Binding-site contacts:
Ligand atom C contacts residue TYR61 of chain 1.A at 3.5 Å (hydrophobic).
Ligand atom O contacts residue LEU90 of chain 1.A at 3.5 Å.
Ligand atom N contacts residue ALA91 of chain 1.A at 4.3 Å.
Ligand atom CG contacts residue GLU191 of chain 1.A at 3.8 Å.
Ligand atom O contacts residue ALA91 of chain 1.A at 2.9 Å (h-bond).
Ligand atom N contacts residue TYR217 of chain 1.A at 4.0 Å.
Ligand atom OE2 contacts residue GLU191 of chain 1.A at 3.8 Å.
Ligand atom CA contacts residue PRO89 of chain 1.A at 4.0 Å (hydrophobic).
Ligand atom C contacts residue ALA91 of chain 1.A at 4.0 Å (hydrophobic).
Ligand atom CD contacts residue GLU191 of chain 1.A at 3.9 Å.
Ligand atom OE1 contacts residue GLY141 of chain 1.A at 3.7 Å.
Ligand atom N contacts residue GLU191 of chain 1.A at 2.8 Å (salt-bridge).
Ligand atom OE1 contacts residue ALA142 of chain 1.A at 3.1 Å (h-bond).
Ligand atom C contacts residue ALA142 of chain 1.A at 3.8 Å (hydrophobic).
Ligand atom CD contacts residue THR143 of chain 1.A at 3.3 Å.
Ligand atom OE1 contacts residue THR143 of chain 1.A at 3.0 Å (h-bond).
Ligand atom O contacts residue ARG96 of chain 1.A at 2.9 Å (salt-bridge).
Ligand atom OE1 contacts residue GLU191 of chain 1.A at 4.2 Å.
Ligand atom CA contacts residue TYR61 of chain 1.A at 3.9 Å (hydrophobic).
Ligand atom N contacts residue PRO89 of chain 1.A at 2.8 Å (h-bond).
Ligand atom CD contacts residue ALA142 of chain 1.A at 4.3 Å (hydrophobic).
Ligand atom C contacts residue ARG96 of chain 1.A at 3.5 Å.
Ligand atom OXT contacts residue ARG96 of chain 1.A at 2.8 Å (salt-bridge).
Ligand atom C contacts residue PRO89 of chain 1.A at 4.1 Å (hydrophobic).
Ligand atom OXT contacts residue ALA142 of chain 1.A at 2.9 Å (h-bond).
Ligand atom O contacts residue PRO89 of chain 1.A at 3.5 Å (h-bond).
Ligand atom O contacts residue ALA142 of chain 1.A at 4.2 Å.
Ligand atom N contacts residue TYR61 of chain 1.A at 3.8 Å.
Ligand atom O contacts residue TYR61 of chain 1.A at 3.5 Å.
Ligand atom CB contacts residue ALA142 of chain 1.A at 4.3 Å (hydrophobic).
Ligand atom C contacts residue GLU191 of chain 1.A at 4.2 Å.
Ligand atom CB contacts residue GLU191 of chain 1.A at 4.3 Å.
Ligand atom CB contacts residue GLY141 of chain 1.A at 4.4 Å.
Ligand atom CG contacts residue ASN174 of chain 1.A at 4.1 Å.
Ligand atom CA contacts residue ALA142 of chain 1.A at 4.1 Å (hydrophobic).
Ligand atom CB contacts residue TYR61 of chain 1.A at 3.6 Å (hydrophobic).
Ligand atom CA contacts residue GLU191 of chain 1.A at 3.3 Å.
Ligand atom OXT contacts residue TYR61 of chain 1.A at 3.2 Å.
Ligand atom OXT contacts residue GLY141 of chain 1.A at 3.3 Å.
Ligand atom OE2 contacts residue THR143 of chain 1.A at 2.7 Å (h-bond).

A protein and the small-molecule ligand that binds it are described below.
Small molecule (SMILES): N[C@@H](CCC(=O)O)C(=O)O

Sequence of chain 1.A:
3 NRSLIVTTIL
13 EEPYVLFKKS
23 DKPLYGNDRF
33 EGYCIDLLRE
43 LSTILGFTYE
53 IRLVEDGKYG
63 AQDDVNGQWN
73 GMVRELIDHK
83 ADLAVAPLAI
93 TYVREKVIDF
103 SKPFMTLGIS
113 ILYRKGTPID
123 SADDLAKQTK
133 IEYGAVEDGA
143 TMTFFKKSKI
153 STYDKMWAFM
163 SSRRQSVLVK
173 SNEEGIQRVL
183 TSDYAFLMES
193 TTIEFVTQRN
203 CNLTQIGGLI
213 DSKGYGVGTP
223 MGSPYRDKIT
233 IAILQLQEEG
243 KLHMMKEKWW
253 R